Binding-site contacts:
Ligand atom C6 contacts residue ASN380 of chain 1.G at 3.3 Å.
Ligand atom C2 contacts residue ASN380 of chain 1.G at 4.4 Å.
Ligand atom O6 contacts residue ASN380 of chain 1.G at 3.6 Å.
Ligand atom N2 contacts residue PHE214 of chain 1.H at 4.1 Å.
Ligand atom C7 contacts residue TYR253 of chain 1.H at 4.4 Å (hydrophobic).
Ligand atom C2 contacts residue ASN215 of chain 1.H at 2.5 Å.
Ligand atom C8 contacts residue ASN215 of chain 1.H at 3.8 Å.
Ligand atom O7 contacts residue ASN213 of chain 1.H at 3.0 Å.
Ligand atom C7 contacts residue ASN215 of chain 1.H at 3.5 Å.
Ligand atom O3 contacts residue ASP382 of chain 1.G at 3.9 Å.
Ligand atom C4 contacts residue ASN215 of chain 1.H at 4.3 Å.
Ligand atom O3 contacts residue ASN213 of chain 1.H at 3.9 Å.
Ligand atom C2 contacts residue ASN213 of chain 1.H at 4.5 Å.
Ligand atom C2 contacts residue PHE214 of chain 1.H at 4.5 Å (hydrophobic).
Ligand atom C6 contacts residue GLU378 of chain 1.G at 4.5 Å.
Ligand atom C4 contacts residue ASN380 of chain 1.G at 3.9 Å.
Ligand atom N2 contacts residue ASN215 of chain 1.H at 2.9 Å (h-bond).
Ligand atom C7 contacts residue ASN213 of chain 1.H at 3.6 Å.
Ligand atom O6 contacts residue HIS363 of chain 1.G at 4.0 Å.
Ligand atom N2 contacts residue ASN213 of chain 1.H at 3.4 Å.
Ligand atom O5 contacts residue ASN215 of chain 1.H at 2.5 Å (h-bond).
Ligand atom C1 contacts residue ASN380 of chain 1.G at 4.4 Å.
Ligand atom N2 contacts residue TYR253 of chain 1.H at 4.4 Å.
Ligand atom C5 contacts residue ASN380 of chain 1.G at 3.8 Å.
Ligand atom C1 contacts residue ASN215 of chain 1.H at 1.4 Å.
Ligand atom O7 contacts residue TYR253 of chain 1.H at 3.6 Å.
Ligand atom O7 contacts residue ASN215 of chain 1.H at 4.4 Å.
Ligand atom C3 contacts residue ASN215 of chain 1.H at 3.8 Å.
Ligand atom C6 contacts residue HIS363 of chain 1.G at 4.5 Å.
Ligand atom C5 contacts residue ASN215 of chain 1.H at 3.7 Å.
Ligand atom O5 contacts residue ASN380 of chain 1.G at 3.3 Å (h-bond).

Sequence of chain 1.H:
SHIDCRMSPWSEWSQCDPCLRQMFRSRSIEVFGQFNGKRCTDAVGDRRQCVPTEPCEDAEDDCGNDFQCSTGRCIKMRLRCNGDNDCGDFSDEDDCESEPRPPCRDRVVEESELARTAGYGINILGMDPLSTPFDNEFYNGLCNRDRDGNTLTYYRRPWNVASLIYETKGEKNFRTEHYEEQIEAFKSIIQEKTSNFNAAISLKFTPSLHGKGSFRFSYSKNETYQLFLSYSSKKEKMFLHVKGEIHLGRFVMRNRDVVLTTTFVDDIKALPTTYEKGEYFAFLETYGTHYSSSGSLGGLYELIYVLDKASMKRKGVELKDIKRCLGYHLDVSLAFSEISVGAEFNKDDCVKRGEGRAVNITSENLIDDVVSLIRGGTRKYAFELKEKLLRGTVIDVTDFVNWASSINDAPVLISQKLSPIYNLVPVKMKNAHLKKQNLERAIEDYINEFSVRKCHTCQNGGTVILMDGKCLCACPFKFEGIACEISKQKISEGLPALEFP

The small molecule below binds the protein below.
Small molecule (SMILES): CC(=O)N[C@@H]1[C@@H](O)[C@H](O)[C@@H](CO)O[C@H]1O

Sequence of chain 1.G:
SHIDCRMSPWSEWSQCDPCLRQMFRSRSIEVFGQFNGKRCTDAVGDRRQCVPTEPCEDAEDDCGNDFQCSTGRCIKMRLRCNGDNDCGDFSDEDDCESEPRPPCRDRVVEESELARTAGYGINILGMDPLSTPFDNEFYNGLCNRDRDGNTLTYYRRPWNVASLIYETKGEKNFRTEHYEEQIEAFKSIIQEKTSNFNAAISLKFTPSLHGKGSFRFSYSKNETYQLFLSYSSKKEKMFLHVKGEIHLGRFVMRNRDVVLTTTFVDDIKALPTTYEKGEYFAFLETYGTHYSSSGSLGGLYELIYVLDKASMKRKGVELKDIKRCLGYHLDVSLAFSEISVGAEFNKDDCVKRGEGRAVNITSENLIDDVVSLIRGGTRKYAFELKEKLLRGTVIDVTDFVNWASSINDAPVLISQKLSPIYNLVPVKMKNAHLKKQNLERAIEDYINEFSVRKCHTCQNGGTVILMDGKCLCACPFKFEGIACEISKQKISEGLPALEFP